Sequence of chain 1.Q:
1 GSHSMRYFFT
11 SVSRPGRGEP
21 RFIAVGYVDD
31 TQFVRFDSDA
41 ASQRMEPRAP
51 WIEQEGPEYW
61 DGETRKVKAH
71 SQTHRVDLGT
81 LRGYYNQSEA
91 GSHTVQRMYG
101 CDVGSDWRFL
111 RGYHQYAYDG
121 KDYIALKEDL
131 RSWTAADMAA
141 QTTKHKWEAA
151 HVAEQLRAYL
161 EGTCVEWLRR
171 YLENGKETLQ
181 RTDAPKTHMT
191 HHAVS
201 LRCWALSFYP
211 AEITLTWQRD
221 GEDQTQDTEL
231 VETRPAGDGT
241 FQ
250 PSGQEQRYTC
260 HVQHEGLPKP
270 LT

Binding-site contacts:
Ligand atom N contacts residue ASP77 of chain 1.Q at 3.4 Å (salt-bridge).
Ligand atom N contacts residue GLU63 of chain 1.Q at 2.6 Å (salt-bridge).
Ligand atom CA contacts residue THR143 of chain 1.Q at 3.1 Å.
Ligand atom OH contacts residue THR80 of chain 1.Q at 3.0 Å.
Ligand atom O contacts residue THR73 of chain 1.Q at 2.4 Å (h-bond).
Ligand atom CB contacts residue LYS66 of chain 1.Q at 3.5 Å.
Ligand atom C contacts residue TRP147 of chain 1.Q at 3.5 Å (hydrophobic).
Ligand atom CB contacts residue GLU63 of chain 1.Q at 3.4 Å.
Ligand atom C contacts residue THR143 of chain 1.Q at 3.1 Å.
Ligand atom N contacts residue TYR159 of chain 1.Q at 3.5 Å (h-bond).
Ligand atom CD1 contacts residue TYR7 of chain 1.Q at 3.3 Å (hydrophobic).
Ligand atom CD1 contacts residue GLU63 of chain 1.Q at 3.0 Å.
Ligand atom O contacts residue LYS66 of chain 1.Q at 2.9 Å (salt-bridge).
Ligand atom CE1 contacts residue ASP77 of chain 1.Q at 3.4 Å.
Ligand atom CB contacts residue TYR59 of chain 1.Q at 3.4 Å (hydrophobic).
Ligand atom CD1 contacts residue TYR159 of chain 1.Q at 3.4 Å (hydrophobic).
Ligand atom CG2 contacts residue THR80 of chain 1.Q at 3.5 Å.
Ligand atom CG contacts residue GLN155 of chain 1.Q at 3.4 Å.
Ligand atom CD2 contacts residue TYR7 of chain 1.Q at 3.3 Å (hydrophobic).
Ligand atom CB contacts residue GLN155 of chain 1.Q at 3.5 Å.
Ligand atom CG1 contacts residue ARG97 of chain 1.Q at 3.5 Å.
Ligand atom OH contacts residue VAL76 of chain 1.Q at 3.0 Å.
Ligand atom CD1 contacts residue TYR171 of chain 1.Q at 3.5 Å (hydrophobic).
Ligand atom CG1 contacts residue TYR116 of chain 1.Q at 3.4 Å (hydrophobic).
Ligand atom O contacts residue TYR159 of chain 1.Q at 2.2 Å (h-bond).
Ligand atom C contacts residue TYR159 of chain 1.Q at 3.4 Å (hydrophobic).
Ligand atom N contacts residue TYR99 of chain 1.Q at 3.1 Å (h-bond).
Ligand atom CG2 contacts residue ASP77 of chain 1.Q at 3.4 Å.
Ligand atom CB contacts residue TYR99 of chain 1.Q at 3.4 Å (hydrophobic).
Ligand atom O contacts residue TRP147 of chain 1.Q at 2.3 Å (h-bond).
Ligand atom CA contacts residue TRP147 of chain 1.Q at 3.5 Å (hydrophobic).
Ligand atom O contacts residue LYS66 of chain 1.Q at 3.0 Å.
Ligand atom CG1 contacts residue ASP77 of chain 1.Q at 3.2 Å.
Ligand atom CD1 contacts residue ASP77 of chain 1.Q at 3.4 Å.
Ligand atom CE1 contacts residue VAL76 of chain 1.Q at 3.4 Å (hydrophobic).
Ligand atom CB contacts residue THR143 of chain 1.Q at 3.2 Å.
Ligand atom CA contacts residue LYS66 of chain 1.Q at 3.5 Å.
Ligand atom O contacts residue THR143 of chain 1.Q at 2.5 Å (h-bond).
Ligand atom C contacts residue LYS146 of chain 1.Q at 3.4 Å.
Ligand atom CE1 contacts residue LEU156 of chain 1.Q at 3.5 Å (hydrophobic).

This protein binds this small molecule.
Small molecule (SMILES): CC(C)C[C@H](NC(=O)[C@@H](N)CC(C)C)C(=O)N[C@@H](Cc1ccccc1)C(=O)NCC(=O)N[C@@H](Cc1ccc(O)cc1)C(=O)N1CCC[C@H]1C(=O)N[C@H](C(=O)N[C@@H](Cc1ccc(O)cc1)C(=O)N[C@H](C=O)C(C)C)C(C)C